Binding-site contacts:
Ligand atom N2 contacts residue ASP189 of chain 1.C at 3.0 Å (salt-bridge).
Ligand atom O9 contacts residue TYR93 of chain 1.C at 3.2 Å (h-bond).
Ligand atom O1B contacts residue THR135 of chain 1.C at 2.6 Å (h-bond).
Ligand atom C3 contacts residue ASP224 of chain 1.C at 3.5 Å.
Ligand atom C3 contacts residue LYS144 of chain 1.C at 3.7 Å.
Ligand atom C8 contacts residue TYR93 of chain 1.C at 3.8 Å (hydrophobic).
Ligand atom O9 contacts residue HIS182 of chain 1.C at 3.2 Å (h-bond).
Ligand atom C1 contacts residue ASP189 of chain 1.C at 3.7 Å.
Ligand atom O8 contacts residue GLN225 of chain 1.C at 3.0 Å (h-bond).
Ligand atom O1A contacts residue ALA136 of chain 1.C at 2.8 Å (h-bond).
Ligand atom O4 contacts residue ASP224 of chain 1.C at 2.6 Å (salt-bridge).
Ligand atom C4 contacts residue VAL134 of chain 1.C at 3.3 Å (hydrophobic).
Ligand atom C11 contacts residue LYS132 of chain 1.C at 3.4 Å.
Ligand atom O2 contacts residue ASP189 of chain 1.C at 3.1 Å (salt-bridge).
Ligand atom O1B contacts residue GLN225 of chain 1.C at 2.9 Å (h-bond).
Ligand atom C4 contacts residue ASP224 of chain 1.C at 3.5 Å.
Ligand atom O1 contacts residue SER192 of chain 1.C at 3.6 Å.
Ligand atom C1 contacts residue ALA136 of chain 1.C at 3.7 Å (hydrophobic).
Ligand atom O2 contacts residue SER192 of chain 1.C at 3.4 Å (h-bond).
Ligand atom C1 contacts residue GLN225 of chain 1.C at 3.6 Å.
Ligand atom N5 contacts residue VAL134 of chain 1.C at 3.2 Å (h-bond).
Ligand atom C5 contacts residue VAL134 of chain 1.C at 3.8 Å (hydrophobic).
Ligand atom C11 contacts residue GLY133 of chain 1.C at 3.9 Å.
Ligand atom O8 contacts residue TYR93 of chain 1.C at 3.0 Å (h-bond).
Ligand atom O3 contacts residue ASP224 of chain 1.C at 2.8 Å (salt-bridge).
Ligand atom C10 contacts residue LEU193 of chain 1.C at 3.8 Å (hydrophobic).
Ligand atom O10 contacts residue LEU193 of chain 1.C at 3.2 Å.
Ligand atom O3 contacts residue LYS221 of chain 1.C at 2.8 Å (salt-bridge).
Ligand atom C11 contacts residue TRP152 of chain 1.C at 3.7 Å (hydrophobic).
Ligand atom C3 contacts residue LYS221 of chain 1.C at 3.9 Å.
Ligand atom C8 contacts residue ASP189 of chain 1.C at 3.8 Å.
Ligand atom C1 contacts residue THR135 of chain 1.C at 3.4 Å.
Ligand atom O4 contacts residue VAL134 of chain 1.C at 3.7 Å.
Ligand atom O8 contacts residue TRP152 of chain 1.C at 3.6 Å.
Ligand atom O4 contacts residue LYS144 of chain 1.C at 3.4 Å (salt-bridge).
Ligand atom C7 contacts residue ASP189 of chain 1.C at 3.8 Å.
Ligand atom O2 contacts residue ALA188 of chain 1.C at 3.9 Å.
Ligand atom C9 contacts residue TYR93 of chain 1.C at 3.6 Å (hydrophobic).
Ligand atom O1A contacts residue THR135 of chain 1.C at 3.5 Å (h-bond).
Ligand atom C9 contacts residue HIS182 of chain 1.C at 3.4 Å.

Sequence of chain 1.C:
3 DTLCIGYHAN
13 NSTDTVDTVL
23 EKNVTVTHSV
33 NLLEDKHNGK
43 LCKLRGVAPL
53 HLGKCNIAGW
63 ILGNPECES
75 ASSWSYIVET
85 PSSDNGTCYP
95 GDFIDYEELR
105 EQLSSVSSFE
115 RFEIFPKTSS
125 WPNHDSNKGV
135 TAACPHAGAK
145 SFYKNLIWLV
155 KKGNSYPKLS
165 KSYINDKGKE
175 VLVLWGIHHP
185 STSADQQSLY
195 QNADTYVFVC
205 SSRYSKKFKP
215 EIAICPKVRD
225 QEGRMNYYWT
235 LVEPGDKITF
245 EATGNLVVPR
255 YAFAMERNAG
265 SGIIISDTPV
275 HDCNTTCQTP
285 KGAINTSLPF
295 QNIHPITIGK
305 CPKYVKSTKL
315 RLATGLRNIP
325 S

This small molecule binds to this protein.
Small molecule (SMILES): CC(=O)N[C@H]1[C@H](O[C@@H]2[C@@H](O)[C@H](O)O[C@H](CO)[C@@H]2O)O[C@H](CO)[C@@H](O[C@@H]2O[C@H](CO[C@]3(C(=O)O)C[C@H](O)[C@@H](NC(C)=O)[C@H]([C@H](O)[C@H](O)CO)O3)[C@H](O)[C@H](O)[C@H]2O)[C@@H]1O